The protein below binds the small molecule below.
Small molecule (SMILES): CC(=O)N[C@@H]1[C@@H](O)[C@H](O)[C@@H](CO)O[C@H]1O

Binding-site contacts:
Ligand atom O7 contacts residue GLU150 of chain 1.H at 4.2 Å.
Ligand atom C2 contacts residue ASN154 of chain 1.H at 2.4 Å.
Ligand atom O7 contacts residue ASN154 of chain 1.H at 3.7 Å.
Ligand atom C5 contacts residue THR156 of chain 1.H at 4.1 Å.
Ligand atom O6 contacts residue THR156 of chain 1.H at 4.0 Å.
Ligand atom C8 contacts residue GLU150 of chain 1.H at 4.4 Å.
Ligand atom C4 contacts residue ASN154 of chain 1.H at 4.0 Å.
Ligand atom C6 contacts residue THR156 of chain 1.H at 3.7 Å.
Ligand atom O5 contacts residue THR156 of chain 1.H at 3.6 Å.
Ligand atom C3 contacts residue ASN154 of chain 1.H at 3.7 Å.
Ligand atom O5 contacts residue ASN154 of chain 1.H at 2.2 Å (h-bond).
Ligand atom C7 contacts residue ASN154 of chain 1.H at 3.6 Å.
Ligand atom C5 contacts residue ASN154 of chain 1.H at 3.5 Å.
Ligand atom C1 contacts residue ASN154 of chain 1.H at 1.4 Å.
Ligand atom C7 contacts residue GLU150 of chain 1.H at 4.5 Å.
Ligand atom O6 contacts residue ASN154 of chain 1.H at 3.9 Å.
Ligand atom N2 contacts residue ASN154 of chain 1.H at 3.0 Å (h-bond).
Ligand atom C4 contacts residue THR156 of chain 1.H at 4.3 Å.

Sequence of chain 1.H:
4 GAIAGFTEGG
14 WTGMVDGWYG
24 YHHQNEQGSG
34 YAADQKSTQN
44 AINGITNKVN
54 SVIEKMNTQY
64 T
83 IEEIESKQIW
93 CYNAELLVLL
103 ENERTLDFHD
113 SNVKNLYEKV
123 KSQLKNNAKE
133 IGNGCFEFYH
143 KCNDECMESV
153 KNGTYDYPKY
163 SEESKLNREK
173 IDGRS